Sequence of chain 1.A:
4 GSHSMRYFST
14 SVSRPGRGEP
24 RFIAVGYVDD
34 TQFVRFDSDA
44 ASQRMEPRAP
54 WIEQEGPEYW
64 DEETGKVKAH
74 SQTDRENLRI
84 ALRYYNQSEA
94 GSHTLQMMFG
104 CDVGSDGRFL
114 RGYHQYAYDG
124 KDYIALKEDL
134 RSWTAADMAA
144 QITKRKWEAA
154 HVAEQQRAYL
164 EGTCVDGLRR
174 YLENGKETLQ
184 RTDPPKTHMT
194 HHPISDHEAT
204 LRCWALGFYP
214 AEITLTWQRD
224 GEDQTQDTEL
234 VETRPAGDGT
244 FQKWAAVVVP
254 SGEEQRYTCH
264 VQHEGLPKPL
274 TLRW

Binding-site contacts:
Ligand atom CG contacts residue TYR174 of chain 1.A at 3.5 Å (hydrophobic).
Ligand atom O contacts residue TYR162 of chain 1.A at 2.7 Å (h-bond).
Ligand atom C contacts residue TYR10 of chain 1.A at 3.6 Å (hydrophobic).
Ligand atom OH contacts residue HIS73 of chain 1.A at 2.7 Å (h-bond).
Ligand atom CE2 contacts residue TYR126 of chain 1.A at 3.5 Å (hydrophobic).
Ligand atom N contacts residue ASN80 of chain 1.A at 2.8 Å (h-bond).
Ligand atom OE1 contacts residue ARG173 of chain 1.A at 2.8 Å (salt-bridge).
Ligand atom O contacts residue THR76 of chain 1.A at 3.4 Å.
Ligand atom O contacts residue THR76 of chain 1.A at 2.7 Å (h-bond).
Ligand atom N contacts residue GLU66 of chain 1.A at 2.8 Å (salt-bridge).
Ligand atom CG contacts residue TYR162 of chain 1.A at 3.4 Å (hydrophobic).
Ligand atom N contacts residue TYR174 of chain 1.A at 2.7 Å (h-bond).
Ligand atom O contacts residue ASN80 of chain 1.A at 3.5 Å (h-bond).
Ligand atom C contacts residue LYS149 of chain 1.A at 3.4 Å.
Ligand atom O contacts residue LYS69 of chain 1.A at 2.8 Å (salt-bridge).
Ligand atom CD contacts residue ARG173 of chain 1.A at 3.5 Å.
Ligand atom CB contacts residue ASN80 of chain 1.A at 3.6 Å.
Ligand atom N contacts residue TYR10 of chain 1.A at 3.0 Å (h-bond).
Ligand atom ND2 contacts residue GLN159 of chain 1.A at 2.9 Å (h-bond).
Ligand atom NE2 contacts residue GLY170 of chain 1.A at 3.6 Å.
Ligand atom CA contacts residue THR76 of chain 1.A at 3.5 Å.
Ligand atom O contacts residue THR146 of chain 1.A at 2.8 Å (h-bond).
Ligand atom C contacts residue ASN80 of chain 1.A at 3.5 Å.
Ligand atom N contacts residue LYS69 of chain 1.A at 3.4 Å (salt-bridge).
Ligand atom CE1 contacts residue TYR10 of chain 1.A at 3.5 Å (hydrophobic).
Ligand atom CA contacts residue ASN80 of chain 1.A at 3.1 Å.
Ligand atom CZ contacts residue HIS73 of chain 1.A at 3.5 Å.
Ligand atom O contacts residue TYR87 of chain 1.A at 2.6 Å (h-bond).
Ligand atom NE2 contacts residue THR166 of chain 1.A at 3.3 Å (h-bond).
Ligand atom O contacts residue TYR10 of chain 1.A at 3.6 Å.
Ligand atom CB contacts residue THR146 of chain 1.A at 3.5 Å.
Ligand atom CB contacts residue GLU66 of chain 1.A at 3.4 Å.
Ligand atom CG2 contacts residue TRP150 of chain 1.A at 3.3 Å (hydrophobic).
Ligand atom C contacts residue TYR87 of chain 1.A at 3.3 Å (hydrophobic).
Ligand atom CA contacts residue GLU66 of chain 1.A at 3.6 Å.
Ligand atom CA contacts residue TYR174 of chain 1.A at 3.6 Å (hydrophobic).
Ligand atom CB contacts residue TYR162 of chain 1.A at 3.5 Å (hydrophobic).
Ligand atom CD1 contacts residue TYR10 of chain 1.A at 3.5 Å (hydrophobic).
Ligand atom O contacts residue TRP150 of chain 1.A at 2.9 Å (h-bond).
Ligand atom CE2 contacts residue HIS73 of chain 1.A at 3.6 Å.

This protein binds this small molecule.
Small molecule (SMILES): CC[C@H](C)[C@H](NC(=O)[C@@H]1CCCN1C(=O)[C@H](CC(N)=O)NC(=O)[C@H](Cc1ccc(O)cc1)NC(=O)[C@@H](N)CCC(N)=O)C(=O)N[C@@H](CCCNC(N)=[NH2+])C(=O)N[C@H](C(=O)N[C@H](C(=O)N[C@H](C=O)Cc1ccccc1)[C@@H](C)O)[C@@H](C)O